Sequence of chain 1.B:
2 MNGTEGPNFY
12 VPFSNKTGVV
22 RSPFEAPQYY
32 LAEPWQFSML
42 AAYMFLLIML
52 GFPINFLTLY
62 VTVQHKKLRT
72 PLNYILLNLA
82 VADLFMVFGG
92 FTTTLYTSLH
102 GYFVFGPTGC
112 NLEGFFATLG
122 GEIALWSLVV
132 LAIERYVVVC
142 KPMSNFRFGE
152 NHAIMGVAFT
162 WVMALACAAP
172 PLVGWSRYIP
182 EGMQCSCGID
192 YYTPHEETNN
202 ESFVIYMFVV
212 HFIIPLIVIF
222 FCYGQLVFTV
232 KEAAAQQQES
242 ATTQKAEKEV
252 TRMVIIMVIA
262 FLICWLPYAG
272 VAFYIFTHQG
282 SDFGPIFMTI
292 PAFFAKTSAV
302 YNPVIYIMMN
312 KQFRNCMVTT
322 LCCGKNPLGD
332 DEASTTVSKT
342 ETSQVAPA

A protein and the small-molecule ligand that binds it are described below.
Small molecule (SMILES): CC(=O)N[C@H]1[C@H](O[C@H]2[C@H](O)[C@@H](NC(C)=O)CO[C@@H]2CO)O[C@H](CO)[C@@H](O)[C@@H]1O

Sequence of chain 2.A:
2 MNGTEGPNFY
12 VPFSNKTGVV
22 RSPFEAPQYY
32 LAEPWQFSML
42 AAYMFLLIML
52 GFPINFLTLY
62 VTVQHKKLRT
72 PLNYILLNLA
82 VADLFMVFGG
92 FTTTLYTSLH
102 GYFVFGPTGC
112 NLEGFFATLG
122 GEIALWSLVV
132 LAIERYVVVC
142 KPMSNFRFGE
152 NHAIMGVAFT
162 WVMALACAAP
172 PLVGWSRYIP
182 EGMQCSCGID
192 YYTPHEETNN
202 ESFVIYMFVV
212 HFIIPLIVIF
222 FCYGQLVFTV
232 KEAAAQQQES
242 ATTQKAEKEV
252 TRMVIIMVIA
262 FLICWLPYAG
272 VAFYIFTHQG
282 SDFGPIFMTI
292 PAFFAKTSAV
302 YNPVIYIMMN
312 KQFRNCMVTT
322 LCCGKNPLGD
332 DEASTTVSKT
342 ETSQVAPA

Binding-site contacts:
Ligand atom N2 contacts residue GLY281 of chain 1.B at 4.3 Å.
Ligand atom C2 contacts residue ASN3 of chain 1.B at 2.4 Å.
Ligand atom O6 contacts residue GLU198 of chain 2.A at 3.2 Å (salt-bridge).
Ligand atom C1 contacts residue ASP283 of chain 1.B at 4.1 Å.
Ligand atom O7 contacts residue GLY281 of chain 1.B at 4.2 Å.
Ligand atom C1 contacts residue ASN3 of chain 1.B at 1.4 Å.
Ligand atom O3 contacts residue GLU198 of chain 2.A at 4.2 Å.
Ligand atom O7 contacts residue ZN1 of chain 2.M at 3.7 Å.
Ligand atom C5 contacts residue ASP283 of chain 1.B at 4.1 Å.
Ligand atom C2 contacts residue GLY281 of chain 1.B at 4.1 Å.
Ligand atom C8 contacts residue MET2 of chain 1.B at 4.0 Å (hydrophobic).
Ligand atom O6 contacts residue SER282 of chain 1.B at 3.5 Å.
Ligand atom C1 contacts residue SER282 of chain 1.B at 4.2 Å.
Ligand atom C6 contacts residue ASP283 of chain 1.B at 3.7 Å.
Ligand atom O5 contacts residue ASN3 of chain 1.B at 2.4 Å (h-bond).
Ligand atom C1 contacts residue GLY281 of chain 1.B at 4.0 Å.
Ligand atom O5 contacts residue ASP283 of chain 1.B at 3.1 Å (salt-bridge).
Ligand atom C8 contacts residue ASN3 of chain 1.B at 3.5 Å.
Ligand atom C8 contacts residue GLY281 of chain 1.B at 3.7 Å.
Ligand atom N2 contacts residue ASN3 of chain 1.B at 2.9 Å (h-bond).
Ligand atom O5 contacts residue SER282 of chain 1.B at 3.6 Å.
Ligand atom O5 contacts residue GLY281 of chain 1.B at 4.5 Å.
Ligand atom O6 contacts residue ASP283 of chain 1.B at 3.5 Å (salt-bridge).
Ligand atom C7 contacts residue GLY281 of chain 1.B at 3.9 Å.
Ligand atom C4 contacts residue ASN3 of chain 1.B at 4.2 Å.
Ligand atom C5 contacts residue ASN3 of chain 1.B at 3.7 Å.
Ligand atom C6 contacts residue GLU198 of chain 2.A at 4.2 Å.
Ligand atom C8 contacts residue ACE1 of chain 1.B at 4.3 Å.
Ligand atom O7 contacts residue ASN3 of chain 1.B at 4.3 Å.
Ligand atom C2 contacts residue SER282 of chain 1.B at 4.3 Å.
Ligand atom C7 contacts residue ASN3 of chain 1.B at 3.4 Å.
Ligand atom C3 contacts residue ASN3 of chain 1.B at 3.8 Å.
Ligand atom O7 contacts residue GLU198 of chain 2.A at 4.0 Å.